Binding-site contacts:
Ligand atom C2 contacts residue PRO631 of chain 6.J at 4.2 Å (hydrophobic).
Ligand atom C5 contacts residue PRO420 of chain 6.J at 4.5 Å (hydrophobic).
Ligand atom N1 contacts residue PHE638 of chain 6.J at 4.1 Å.
Ligand atom N6 contacts residue GLY639 of chain 6.J at 3.5 Å (h-bond).
Ligand atom C8 contacts residue HIS630 of chain 6.J at 3.3 Å.
Ligand atom N3 contacts residue GLY639 of chain 6.J at 4.2 Å.
Ligand atom C6 contacts residue PRO631 of chain 6.J at 4.3 Å (hydrophobic).
Ligand atom C2 contacts residue GLY639 of chain 6.J at 2.9 Å.
Ligand atom N6 contacts residue PHE638 of chain 6.J at 3.7 Å.
Ligand atom C6 contacts residue SER632 of chain 6.J at 4.0 Å.
Ligand atom N1 contacts residue GLY639 of chain 6.J at 3.0 Å (h-bond).
Ligand atom C6 contacts residue GLY639 of chain 6.J at 3.7 Å.
Ligand atom N7 contacts residue ASP609 of chain 6.J at 4.0 Å.
Ligand atom N6 contacts residue GLY637 of chain 6.J at 3.4 Å (h-bond).
Ligand atom N9 contacts residue HIS630 of chain 6.J at 4.4 Å.
Ligand atom N9 contacts residue PRO631 of chain 6.J at 3.8 Å.
Ligand atom N7 contacts residue SER632 of chain 6.J at 3.7 Å.
Ligand atom N3 contacts residue PRO631 of chain 6.J at 4.1 Å.
Ligand atom N1 contacts residue PRO631 of chain 6.J at 4.2 Å.
Ligand atom C5 contacts residue PRO631 of chain 6.J at 4.4 Å (hydrophobic).
Ligand atom C5 contacts residue SER632 of chain 6.J at 3.9 Å.
Ligand atom N6 contacts residue SER632 of chain 6.J at 3.6 Å.
Ligand atom C4 contacts residue PRO631 of chain 6.J at 4.2 Å (hydrophobic).
Ligand atom C2 contacts residue ILE622 of chain 6.J at 4.3 Å (hydrophobic).
Ligand atom N6 contacts residue PRO633 of chain 6.J at 4.4 Å.
Ligand atom N7 contacts residue HIS630 of chain 6.J at 3.7 Å.

Sequence of chain 6.J:
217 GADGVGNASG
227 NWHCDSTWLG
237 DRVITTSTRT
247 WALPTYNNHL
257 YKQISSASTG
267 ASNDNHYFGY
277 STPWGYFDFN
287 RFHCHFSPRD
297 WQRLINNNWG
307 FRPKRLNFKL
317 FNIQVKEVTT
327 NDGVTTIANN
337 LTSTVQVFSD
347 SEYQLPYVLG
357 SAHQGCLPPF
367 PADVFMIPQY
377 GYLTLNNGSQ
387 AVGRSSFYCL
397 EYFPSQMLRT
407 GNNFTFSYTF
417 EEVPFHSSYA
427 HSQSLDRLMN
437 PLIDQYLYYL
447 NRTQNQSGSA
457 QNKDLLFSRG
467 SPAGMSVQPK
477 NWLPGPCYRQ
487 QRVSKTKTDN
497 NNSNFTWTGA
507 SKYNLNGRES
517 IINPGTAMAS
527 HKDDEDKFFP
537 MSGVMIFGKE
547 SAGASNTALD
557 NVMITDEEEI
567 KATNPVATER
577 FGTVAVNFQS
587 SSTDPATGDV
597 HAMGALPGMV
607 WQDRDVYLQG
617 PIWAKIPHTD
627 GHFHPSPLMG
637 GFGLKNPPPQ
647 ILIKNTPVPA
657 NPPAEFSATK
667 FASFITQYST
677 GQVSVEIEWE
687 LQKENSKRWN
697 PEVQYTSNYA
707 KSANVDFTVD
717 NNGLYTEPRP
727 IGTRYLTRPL

The small molecule below binds the protein below.
Small molecule (SMILES): Nc1ncnc2[nH]cnc12